The small molecule below binds the protein below.
Small molecule (SMILES): O=C(O)CO

Sequence of chain 1.K:
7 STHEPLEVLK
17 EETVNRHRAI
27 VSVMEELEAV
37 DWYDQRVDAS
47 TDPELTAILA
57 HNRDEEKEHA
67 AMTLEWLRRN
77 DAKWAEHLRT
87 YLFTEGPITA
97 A

Binding-site contacts:
Ligand atom OXT contacts residue FE1 of chain 1.FB at 3.7 Å.
Ligand atom C contacts residue GLU32 of chain 1.K at 4.2 Å.
Ligand atom O contacts residue FE1 of chain 1.HB at 2.5 Å.
Ligand atom OXT contacts residue GLU31 of chain 1.K at 3.7 Å.
Ligand atom CA contacts residue GLU31 of chain 1.T at 3.5 Å.
Ligand atom O contacts residue GLU62 of chain 1.T at 2.9 Å (salt-bridge).
Ligand atom CA contacts residue FE1 of chain 1.HB at 3.8 Å.
Ligand atom C contacts residue FE1 of chain 1.FB at 3.5 Å.
Ligand atom O contacts residue GLU32 of chain 1.T at 3.7 Å.
Ligand atom C contacts residue ALA35 of chain 1.T at 3.6 Å (hydrophobic).
Ligand atom O contacts residue GLU32 of chain 1.K at 3.7 Å.
Ligand atom O2 contacts residue FE1 of chain 1.HB at 3.2 Å.
Ligand atom O2 contacts residue TYR39 of chain 1.K at 3.9 Å.
Ligand atom OXT contacts residue GLU62 of chain 1.T at 4.0 Å.
Ligand atom CA contacts residue GLU62 of chain 1.K at 4.3 Å.
Ligand atom C contacts residue ALA35 of chain 1.K at 3.7 Å (hydrophobic).
Ligand atom OXT contacts residue ALA35 of chain 1.K at 4.0 Å.
Ligand atom O2 contacts residue ALA35 of chain 1.K at 3.4 Å.
Ligand atom O2 contacts residue GLU62 of chain 1.K at 3.3 Å (salt-bridge).
Ligand atom CA contacts residue GLU32 of chain 1.T at 3.9 Å.
Ligand atom O2 contacts residue GLU31 of chain 1.T at 4.2 Å.
Ligand atom C contacts residue GLU62 of chain 1.T at 3.9 Å.
Ligand atom O2 contacts residue GLU32 of chain 1.T at 2.9 Å (salt-bridge).
Ligand atom CA contacts residue ALA35 of chain 1.T at 3.8 Å (hydrophobic).
Ligand atom OXT contacts residue ALA35 of chain 1.T at 3.5 Å.
Ligand atom OXT contacts residue GLU32 of chain 1.K at 3.8 Å.
Ligand atom O contacts residue ALA35 of chain 1.T at 4.2 Å.
Ligand atom O contacts residue ALA35 of chain 1.K at 4.0 Å.
Ligand atom O contacts residue GLU62 of chain 1.K at 2.9 Å (salt-bridge).
Ligand atom C contacts residue GLU32 of chain 1.T at 4.2 Å.
Ligand atom C contacts residue FE1 of chain 1.HB at 3.5 Å.
Ligand atom CA contacts residue ALA35 of chain 1.K at 3.7 Å (hydrophobic).
Ligand atom C contacts residue GLU62 of chain 1.K at 4.0 Å.
Ligand atom O contacts residue FE1 of chain 1.FB at 2.5 Å.

Sequence of chain 1.T:
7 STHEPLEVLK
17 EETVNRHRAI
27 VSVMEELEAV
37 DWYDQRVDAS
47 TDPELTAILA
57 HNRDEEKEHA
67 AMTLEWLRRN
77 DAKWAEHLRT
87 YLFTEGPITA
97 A